This small molecule binds to this protein.
Small molecule (SMILES): CC(=O)N[C@H]1[C@H](O[C@H]2[C@H](O)[C@@H](NC(C)=O)CO[C@@H]2CO)O[C@H](CO)[C@@H](O)[C@@H]1O

Binding-site contacts:
Ligand atom C6 contacts residue ASN19 of chain 23.Q at 4.0 Å.
Ligand atom C2 contacts residue ASN19 of chain 23.Q at 3.4 Å.
Ligand atom O5 contacts residue ASN19 of chain 23.Q at 2.1 Å (h-bond).
Ligand atom C3 contacts residue ASN19 of chain 23.Q at 4.4 Å.
Ligand atom O6 contacts residue ASN19 of chain 23.Q at 4.3 Å.
Ligand atom C8 contacts residue TYR17 of chain 23.Q at 4.3 Å (hydrophobic).
Ligand atom C4 contacts residue ASN19 of chain 23.Q at 4.5 Å.
Ligand atom N2 contacts residue ASN19 of chain 23.Q at 4.1 Å.
Ligand atom C5 contacts residue ASN19 of chain 23.Q at 3.3 Å.
Ligand atom C1 contacts residue ASN19 of chain 23.Q at 1.9 Å.

Sequence of chain 23.Q:
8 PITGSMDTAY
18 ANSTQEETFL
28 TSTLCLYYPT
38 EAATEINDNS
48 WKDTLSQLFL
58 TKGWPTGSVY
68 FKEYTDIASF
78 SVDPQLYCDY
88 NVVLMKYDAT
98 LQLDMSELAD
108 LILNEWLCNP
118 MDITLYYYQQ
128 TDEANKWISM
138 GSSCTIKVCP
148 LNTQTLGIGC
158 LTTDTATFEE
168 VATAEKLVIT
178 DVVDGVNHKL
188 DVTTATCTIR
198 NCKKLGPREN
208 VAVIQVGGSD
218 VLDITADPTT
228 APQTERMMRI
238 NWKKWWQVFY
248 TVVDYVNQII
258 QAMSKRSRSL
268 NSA